Sequence of chain 1.A:
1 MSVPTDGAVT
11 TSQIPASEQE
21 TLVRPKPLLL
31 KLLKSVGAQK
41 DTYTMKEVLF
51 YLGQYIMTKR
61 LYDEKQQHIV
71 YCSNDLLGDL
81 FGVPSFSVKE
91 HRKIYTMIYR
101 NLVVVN

Sequence of chain 1.B:
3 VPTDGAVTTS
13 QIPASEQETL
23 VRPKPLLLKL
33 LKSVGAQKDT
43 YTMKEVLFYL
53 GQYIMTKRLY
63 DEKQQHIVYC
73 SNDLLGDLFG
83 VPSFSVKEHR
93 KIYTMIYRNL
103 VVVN

Binding-site contacts:
Ligand atom C2 contacts residue ILE56 of chain 1.A at 3.7 Å (hydrophobic).
Ligand atom CL1 contacts residue PHE81 of chain 1.A at 3.8 Å.
Ligand atom C14 contacts residue HIS91 of chain 1.A at 3.9 Å.
Ligand atom C2 contacts residue ILE94 of chain 1.A at 3.9 Å (hydrophobic).
Ligand atom CL1 contacts residue ILE94 of chain 1.A at 3.9 Å.
Ligand atom C4 contacts residue GLY53 of chain 1.A at 3.7 Å.
Ligand atom C22 contacts residue HIS91 of chain 1.A at 3.6 Å.
Ligand atom C5 contacts residue LEU49 of chain 1.A at 3.5 Å (hydrophobic).
Ligand atom CL1 contacts residue ILE56 of chain 1.A at 3.6 Å.
Ligand atom O2 contacts residue VAL88 of chain 1.A at 3.2 Å (h-bond).
Ligand atom C23 contacts residue ILE56 of chain 1.A at 3.7 Å (hydrophobic).
Ligand atom C14 contacts residue VAL88 of chain 1.A at 3.7 Å (hydrophobic).
Ligand atom CL2 contacts residue LEU49 of chain 1.A at 3.6 Å.
Ligand atom C17 contacts residue HIS91 of chain 1.A at 4.0 Å.
Ligand atom C14 contacts residue LYS89 of chain 1.A at 3.6 Å.
Ligand atom O3 contacts residue LYS89 of chain 1.A at 2.9 Å (salt-bridge).
Ligand atom C8 contacts residue GLY53 of chain 1.A at 4.1 Å.
Ligand atom C20 contacts residue LEU49 of chain 1.A at 3.9 Å (hydrophobic).
Ligand atom C21 contacts residue HIS91 of chain 1.A at 3.8 Å.
Ligand atom CL1 contacts residue LEU52 of chain 1.A at 3.8 Å.
Ligand atom C4 contacts residue LEU49 of chain 1.A at 3.3 Å (hydrophobic).
Ligand atom C5 contacts residue GLY53 of chain 1.A at 3.9 Å.
Ligand atom C20 contacts residue THR11 of chain 1.A at 3.5 Å.
Ligand atom C19 contacts residue THR10 of chain 1.A at 3.9 Å.
Ligand atom C18 contacts residue VAL9 of chain 1.A at 3.9 Å (hydrophobic).
Ligand atom O2 contacts residue LYS89 of chain 1.A at 3.5 Å.
Ligand atom C19 contacts residue VAL9 of chain 1.A at 3.7 Å (hydrophobic).
Ligand atom O4 contacts residue GLY53 of chain 1.A at 4.0 Å.
Ligand atom O4 contacts residue VAL9 of chain 1.A at 4.0 Å.
Ligand atom O2 contacts residue HIS91 of chain 1.A at 2.9 Å (h-bond).
Ligand atom CL2 contacts residue ILE94 of chain 1.A at 3.9 Å.
Ligand atom C1 contacts residue ILE56 of chain 1.A at 3.7 Å (hydrophobic).
Ligand atom C9 contacts residue GLN54 of chain 1.B at 3.7 Å.
Ligand atom C21 contacts residue LEU49 of chain 1.A at 3.7 Å (hydrophobic).
Ligand atom C19 contacts residue THR11 of chain 1.A at 3.9 Å.
Ligand atom C1 contacts residue LEU49 of chain 1.A at 4.1 Å (hydrophobic).
Ligand atom CL2 contacts residue TYR95 of chain 1.A at 3.7 Å.
Ligand atom C13 contacts residue VAL88 of chain 1.A at 3.5 Å (hydrophobic).
Ligand atom O2 contacts residue THR5 of chain 1.B at 3.8 Å.
Ligand atom CL2 contacts residue HIS91 of chain 1.A at 3.4 Å.

A small-molecule ligand and the protein it binds are described below.
Small molecule (SMILES): CC[C@@H](CO)N1C(=O)[C@@H](CC(=O)O)C[C@H](c2cccc(Cl)c2)[C@H]1c1ccc(Cl)cc1